The small molecule below binds the protein below.
Small molecule (SMILES): CC(=O)N[C@H]1[C@@H](O[P](=O)(O)O[P](=O)(O)OC[C@H]2O[C@@H](n3ccc(=O)[nH]c3=O)[C@H](O)[C@@H]2O)O[C@H](CO)[C@@H](O)[C@@H]1O

Binding-site contacts:
Ligand atom N2' contacts residue ASP239 of chain 1.B at 2.7 Å (salt-bridge).
Ligand atom C6 contacts residue SER346 of chain 1.B at 3.3 Å.
Ligand atom O2A contacts residue SER346 of chain 1.B at 2.8 Å (h-bond).
Ligand atom O6' contacts residue HIS200 of chain 1.B at 3.2 Å (h-bond).
Ligand atom O6' contacts residue ASP204 of chain 1.B at 2.9 Å (salt-bridge).
Ligand atom O2 contacts residue PHE66 of chain 1.B at 3.0 Å (h-bond).
Ligand atom O1A contacts residue MN1 of chain 1.I at 2.2 Å.
Ligand atom O2A contacts residue TYR88 of chain 1.B at 2.7 Å (h-bond).
Ligand atom N2' contacts residue ASN272 of chain 1.B at 3.3 Å (h-bond).
Ligand atom O2B contacts residue ASN338 of chain 1.B at 3.2 Å (h-bond).
Ligand atom O1A contacts residue SER340 of chain 1.B at 3.2 Å (h-bond).
Ligand atom C5 contacts residue SER346 of chain 1.B at 3.2 Å.
Ligand atom O2B contacts residue MN1 of chain 1.I at 2.2 Å.
Ligand atom C2' contacts residue ASP239 of chain 1.B at 3.4 Å.
Ligand atom O1A contacts residue ASP241 of chain 1.B at 3.1 Å (salt-bridge).
Ligand atom C1' contacts residue ARG348 of chain 1.B at 3.3 Å.
Ligand atom C4 contacts residue TRP65 of chain 1.B at 3.3 Å (hydrophobic).
Ligand atom O4B contacts residue PHE203 of chain 1.B at 3.2 Å.
Ligand atom PA contacts residue MN1 of chain 1.I at 3.3 Å.
Ligand atom C2B contacts residue GLN64 of chain 1.B at 3.3 Å.
Ligand atom PB contacts residue MN1 of chain 1.I at 3.2 Å.
Ligand atom O2' contacts residue GLN64 of chain 1.B at 2.8 Å (h-bond).
Ligand atom O5' contacts residue ARG348 of chain 1.B at 2.8 Å (salt-bridge).
Ligand atom O3' contacts residue GLY273 of chain 1.B at 3.3 Å (h-bond).
Ligand atom O4' contacts residue ASP204 of chain 1.B at 2.6 Å (salt-bridge).
Ligand atom N3 contacts residue PHE66 of chain 1.B at 2.8 Å (h-bond).
Ligand atom O1B contacts residue ARG348 of chain 1.B at 2.8 Å (salt-bridge).
Ligand atom O2B contacts residue SER340 of chain 1.B at 3.3 Å (h-bond).
Ligand atom O3' contacts residue ASP239 of chain 1.B at 2.9 Å (salt-bridge).
Ligand atom C8' contacts residue ASN272 of chain 1.B at 3.3 Å.
Ligand atom O3B contacts residue ALA240 of chain 1.B at 2.9 Å (h-bond).
Ligand atom O4' contacts residue ARG207 of chain 1.B at 3.1 Å (salt-bridge).
Ligand atom O5B contacts residue SER346 of chain 1.B at 3.3 Å (h-bond).
Ligand atom C6' contacts residue ASP204 of chain 1.B at 3.0 Å.
Ligand atom O2' contacts residue TYR237 of chain 1.B at 3.4 Å (h-bond).
Ligand atom O1B contacts residue SER345 of chain 1.B at 3.4 Å (h-bond).
Ligand atom C7' contacts residue ASN272 of chain 1.B at 3.1 Å.
Ligand atom C3' contacts residue ASP239 of chain 1.B at 3.0 Å.
Ligand atom O6' contacts residue TRP347 of chain 1.B at 3.3 Å.
Ligand atom O3' contacts residue ARG207 of chain 1.B at 2.8 Å (salt-bridge).

Sequence of chain 1.B:
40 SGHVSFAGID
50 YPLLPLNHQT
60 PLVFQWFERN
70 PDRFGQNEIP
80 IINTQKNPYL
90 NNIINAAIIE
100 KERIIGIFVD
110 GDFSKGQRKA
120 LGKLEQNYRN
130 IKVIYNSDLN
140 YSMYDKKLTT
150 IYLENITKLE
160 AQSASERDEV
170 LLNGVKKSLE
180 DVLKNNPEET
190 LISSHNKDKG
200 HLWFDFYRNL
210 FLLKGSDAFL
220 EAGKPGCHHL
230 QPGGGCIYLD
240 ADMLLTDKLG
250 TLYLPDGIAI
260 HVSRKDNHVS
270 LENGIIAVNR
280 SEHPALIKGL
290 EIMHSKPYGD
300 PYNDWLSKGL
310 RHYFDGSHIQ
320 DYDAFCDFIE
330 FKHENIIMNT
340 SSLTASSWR